A protein and the small-molecule ligand that binds it are described below.
Small molecule (SMILES): CC(=O)N[C@H]1[C@H](O[C@H]2[C@H](O)[C@@H](NC(C)=O)CO[C@@H]2CO)O[C@H](CO)[C@@H](O)[C@@H]1O

Sequence of chain 1.A:
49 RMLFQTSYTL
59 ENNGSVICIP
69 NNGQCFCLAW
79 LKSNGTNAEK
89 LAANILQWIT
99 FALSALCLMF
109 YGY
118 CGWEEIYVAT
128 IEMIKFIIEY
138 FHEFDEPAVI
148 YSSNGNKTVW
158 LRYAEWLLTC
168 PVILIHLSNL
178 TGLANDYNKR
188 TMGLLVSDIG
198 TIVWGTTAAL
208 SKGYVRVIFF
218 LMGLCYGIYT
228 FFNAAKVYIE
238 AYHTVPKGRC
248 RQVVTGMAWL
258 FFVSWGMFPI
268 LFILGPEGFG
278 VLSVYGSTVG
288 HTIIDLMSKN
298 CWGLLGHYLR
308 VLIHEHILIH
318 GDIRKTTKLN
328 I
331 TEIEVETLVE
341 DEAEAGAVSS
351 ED

Binding-site contacts:
Ligand atom C7 contacts residue ASN61 of chain 1.A at 3.5 Å.
Ligand atom C1 contacts residue ASN61 of chain 1.A at 1.4 Å.
Ligand atom C4 contacts residue ASN61 of chain 1.A at 4.3 Å.
Ligand atom C2 contacts residue ASN61 of chain 1.A at 2.6 Å.
Ligand atom C5 contacts residue ASN61 of chain 1.A at 3.6 Å.
Ligand atom O7 contacts residue ASN61 of chain 1.A at 3.8 Å.
Ligand atom O5 contacts residue ASN61 of chain 1.A at 2.4 Å (h-bond).
Ligand atom N2 contacts residue ASN61 of chain 1.A at 2.9 Å (h-bond).
Ligand atom C3 contacts residue ASN61 of chain 1.A at 3.8 Å.